Binding-site contacts:
Ligand atom NO contacts residue HEM1 of chain 1.E at 3.5 Å.
Ligand atom N1' contacts residue TRP383 of chain 1.A at 3.7 Å.
Ligand atom N2' contacts residue HEM1 of chain 1.E at 3.3 Å (h-bond).
Ligand atom O3 contacts residue HEM1 of chain 1.E at 3.1 Å.
Ligand atom NO contacts residue PRO270 of chain 1.A at 3.8 Å.
Ligand atom NH1 contacts residue PRO270 of chain 1.A at 3.9 Å.
Ligand atom C contacts residue GLN183 of chain 1.A at 3.4 Å.
Ligand atom O3 contacts residue GLY291 of chain 1.A at 3.0 Å (h-bond).
Ligand atom O3 contacts residue TRP292 of chain 1.A at 3.0 Å (h-bond).
Ligand atom CG contacts residue VAL272 of chain 1.A at 3.5 Å (hydrophobic).
Ligand atom O contacts residue GLN183 of chain 1.A at 3.0 Å (h-bond).
Ligand atom C contacts residue HEM1 of chain 1.E at 3.6 Å.
Ligand atom CD contacts residue VAL272 of chain 1.A at 3.8 Å (hydrophobic).
Ligand atom CD contacts residue HEM1 of chain 1.E at 3.8 Å.
Ligand atom O2 contacts residue SER290 of chain 1.A at 3.4 Å.
Ligand atom CA contacts residue HEM1 of chain 1.E at 3.4 Å.
Ligand atom O2 contacts residue HEM1 of chain 1.E at 3.3 Å.
Ligand atom NO contacts residue GLY291 of chain 1.A at 3.4 Å (h-bond).
Ligand atom N1' contacts residue TYR411 of chain 1.A at 3.2 Å (h-bond).
Ligand atom CA contacts residue GLU297 of chain 1.A at 3.1 Å.
Ligand atom O3 contacts residue PRO270 of chain 1.A at 3.6 Å.
Ligand atom N contacts residue HEM1 of chain 1.E at 3.8 Å.
Ligand atom N2' contacts residue GLN183 of chain 1.A at 3.8 Å.
Ligand atom CD contacts residue GLU297 of chain 1.A at 3.5 Å.
Ligand atom NH2 contacts residue PRO270 of chain 1.A at 3.8 Å.
Ligand atom C' contacts residue HEM1 of chain 1.E at 3.6 Å.
Ligand atom N' contacts residue HEM1 of chain 1.E at 3.7 Å.
Ligand atom CA' contacts residue HEM1 of chain 1.E at 3.3 Å.
Ligand atom O2 contacts residue PHE289 of chain 1.A at 3.7 Å.
Ligand atom NH2 contacts residue GLU297 of chain 1.A at 3.0 Å (salt-bridge).
Ligand atom CB contacts residue GLU297 of chain 1.A at 3.2 Å.
Ligand atom NH2 contacts residue HEM1 of chain 1.E at 3.4 Å.
Ligand atom N contacts residue GLU297 of chain 1.A at 2.6 Å (salt-bridge).
Ligand atom NE contacts residue GLU297 of chain 1.A at 2.6 Å (salt-bridge).
Ligand atom NH2 contacts residue TRP292 of chain 1.A at 3.1 Å (h-bond).
Ligand atom O2 contacts residue GLY291 of chain 1.A at 2.9 Å (h-bond).
Ligand atom O2 contacts residue PRO270 of chain 1.A at 3.8 Å.
Ligand atom CZ contacts residue GLU297 of chain 1.A at 3.4 Å.
Ligand atom N1' contacts residue HEM1 of chain 1.E at 3.0 Å (h-bond).
Ligand atom CB' contacts residue HEM1 of chain 1.E at 3.7 Å.

The small molecule below binds the protein below.
Small molecule (SMILES): N=C(NCCC[C@H](N)C(=O)N[C@H]1CN[C@H](C(N)=O)C1)N[N+](=O)[O-]

Sequence of chain 1.A:
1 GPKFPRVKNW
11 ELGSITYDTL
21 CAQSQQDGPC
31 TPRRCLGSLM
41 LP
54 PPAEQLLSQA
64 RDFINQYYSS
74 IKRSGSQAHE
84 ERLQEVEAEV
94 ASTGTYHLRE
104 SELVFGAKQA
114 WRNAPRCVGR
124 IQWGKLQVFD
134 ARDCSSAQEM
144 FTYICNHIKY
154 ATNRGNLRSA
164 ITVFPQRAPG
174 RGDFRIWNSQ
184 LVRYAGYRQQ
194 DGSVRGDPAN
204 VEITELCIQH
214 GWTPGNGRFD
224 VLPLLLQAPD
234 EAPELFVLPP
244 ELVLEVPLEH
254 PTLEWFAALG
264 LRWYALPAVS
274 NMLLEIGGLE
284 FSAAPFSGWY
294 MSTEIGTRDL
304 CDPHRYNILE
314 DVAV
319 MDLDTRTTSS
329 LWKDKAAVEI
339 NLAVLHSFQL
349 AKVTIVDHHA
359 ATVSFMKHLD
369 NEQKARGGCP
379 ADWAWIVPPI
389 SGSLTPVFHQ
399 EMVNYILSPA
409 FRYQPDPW